Binding-site contacts:
Ligand atom NC contacts residue THR122 of chain 1.B at 3.5 Å.
Ligand atom C2A contacts residue LEU120 of chain 1.B at 3.7 Å (hydrophobic).
Ligand atom OC contacts residue ALA73 of chain 1.B at 3.5 Å (h-bond).
Ligand atom O2A contacts residue ARG84 of chain 1.B at 2.8 Å (salt-bridge).
Ligand atom C2C contacts residue CYS82 of chain 1.B at 3.7 Å (hydrophobic).
Ligand atom CMC contacts residue SER126 of chain 1.B at 3.7 Å.
Ligand atom C1A contacts residue LEU120 of chain 1.B at 3.6 Å (hydrophobic).
Ligand atom CHB contacts residue ASP85 of chain 1.B at 3.0 Å.
Ligand atom C1D contacts residue ASP85 of chain 1.B at 3.4 Å.
Ligand atom CMD contacts residue ASN72 of chain 1.B at 3.1 Å.
Ligand atom CAC contacts residue CYS82 of chain 1.B at 3.6 Å (hydrophobic).
Ligand atom CBB contacts residue ARG108 of chain 1.B at 3.2 Å.
Ligand atom OC contacts residue ASN72 of chain 1.B at 3.4 Å.
Ligand atom NA contacts residue ASP85 of chain 1.B at 3.2 Å (salt-bridge).
Ligand atom CAC contacts residue VAL127 of chain 1.B at 3.7 Å (hydrophobic).
Ligand atom OC contacts residue LEU66 of chain 1.B at 3.6 Å.
Ligand atom CBC contacts residue CYS82 of chain 1.B at 3.1 Å (hydrophobic).
Ligand atom CHA contacts residue LEU120 of chain 1.B at 3.6 Å (hydrophobic).
Ligand atom CAA contacts residue LEU120 of chain 1.B at 3.7 Å (hydrophobic).
Ligand atom CMD contacts residue ARG78 of chain 1.B at 3.0 Å.
Ligand atom C4D contacts residue ASP85 of chain 1.B at 3.8 Å.
Ligand atom CGA contacts residue ARG84 of chain 1.B at 3.7 Å.
Ligand atom C3C contacts residue CYS82 of chain 1.B at 3.5 Å (hydrophobic).
Ligand atom C3C contacts residue THR122 of chain 1.B at 3.8 Å.
Ligand atom C1B contacts residue ASP85 of chain 1.B at 3.7 Å.
Ligand atom CGD contacts residue ARG78 of chain 1.B at 3.7 Å.
Ligand atom CHD contacts residue CYS82 of chain 1.B at 3.4 Å (hydrophobic).
Ligand atom C1C contacts residue ASN72 of chain 1.B at 3.5 Å.
Ligand atom C3D contacts residue ALA81 of chain 1.B at 3.5 Å (hydrophobic).
Ligand atom CBD contacts residue ARG78 of chain 1.B at 3.7 Å.
Ligand atom CAB contacts residue ILE88 of chain 1.B at 3.6 Å (hydrophobic).
Ligand atom C4A contacts residue ASP85 of chain 1.B at 3.5 Å.
Ligand atom CHD contacts residue ASP85 of chain 1.B at 3.5 Å.
Ligand atom C2D contacts residue ALA81 of chain 1.B at 3.8 Å (hydrophobic).
Ligand atom NC contacts residue ASN72 of chain 1.B at 2.7 Å (h-bond).
Ligand atom C4C contacts residue THR122 of chain 1.B at 3.5 Å.
Ligand atom ND contacts residue ASP85 of chain 1.B at 2.8 Å (salt-bridge).
Ligand atom C4C contacts residue CYS82 of chain 1.B at 3.7 Å (hydrophobic).
Ligand atom NB contacts residue ARG84 of chain 1.B at 3.2 Å (salt-bridge).
Ligand atom CAD contacts residue ALA81 of chain 1.B at 3.8 Å (hydrophobic).

Sequence of chain 1.B:
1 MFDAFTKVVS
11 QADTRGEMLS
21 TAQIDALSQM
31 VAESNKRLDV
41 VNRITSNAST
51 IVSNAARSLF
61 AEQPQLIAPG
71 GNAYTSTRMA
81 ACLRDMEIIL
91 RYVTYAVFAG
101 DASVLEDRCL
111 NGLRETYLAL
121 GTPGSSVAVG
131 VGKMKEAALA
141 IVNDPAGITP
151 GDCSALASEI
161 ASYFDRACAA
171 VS

This protein binds this small molecule.
Small molecule (SMILES): C=CC1=C(C)/C(=C/c2[nH]c(/C=C3\N=C(/C=C4\NC(=O)C(C)=C4C=C)C(C)=C3CCC(=O)O)c(CCC(=O)O)c2C)NC1=O